Binding-site contacts:
Ligand atom O3 contacts residue FRU1 of chain 1.C at 3.4 Å.
Ligand atom O3 contacts residue ARG75 of chain 1.A at 2.9 Å (salt-bridge).
Ligand atom C4 contacts residue GLU76 of chain 1.A at 3.2 Å.
Ligand atom O2 contacts residue ARG80 of chain 1.A at 2.7 Å (salt-bridge).
Ligand atom O2 contacts residue ASP208 of chain 1.A at 2.6 Å (salt-bridge).
Ligand atom O2 contacts residue GLU76 of chain 1.A at 2.7 Å (salt-bridge).
Ligand atom O4 contacts residue ASN168 of chain 1.A at 3.4 Å (h-bond).
Ligand atom O6 contacts residue THR78 of chain 1.A at 2.7 Å (h-bond).
Ligand atom C3 contacts residue ARG75 of chain 1.A at 3.7 Å.
Ligand atom C4 contacts residue TRP207 of chain 1.A at 3.7 Å (hydrophobic).
Ligand atom C6 contacts residue SER77 of chain 1.A at 3.7 Å.
Ligand atom C1 contacts residue ARG75 of chain 1.A at 3.8 Å.
Ligand atom C3 contacts residue THR78 of chain 1.A at 3.4 Å.
Ligand atom O6 contacts residue SER77 of chain 1.A at 3.2 Å.
Ligand atom C5 contacts residue GLU76 of chain 1.A at 3.4 Å.
Ligand atom O6 contacts residue ARG80 of chain 1.A at 3.8 Å.
Ligand atom O4 contacts residue ASP208 of chain 1.A at 3.7 Å.
Ligand atom C2 contacts residue GLU76 of chain 1.A at 3.4 Å.
Ligand atom O3 contacts residue THR78 of chain 1.A at 3.2 Å (h-bond).
Ligand atom O3 contacts residue ARG80 of chain 1.A at 3.2 Å (salt-bridge).
Ligand atom O4 contacts residue GLU76 of chain 1.A at 2.7 Å (salt-bridge).
Ligand atom C6 contacts residue TRP207 of chain 1.A at 3.5 Å (hydrophobic).
Ligand atom C6 contacts residue ASP208 of chain 1.A at 3.1 Å.
Ligand atom O2 contacts residue GLN97 of chain 1.A at 3.8 Å.
Ligand atom C4 contacts residue FRU1 of chain 1.C at 3.7 Å.
Ligand atom C5 contacts residue ASP208 of chain 1.A at 3.6 Å.
Ligand atom O6 contacts residue TRP179 of chain 1.A at 3.5 Å.
Ligand atom C4 contacts residue ARG75 of chain 1.A at 3.7 Å.
Ligand atom C2 contacts residue ASP208 of chain 1.A at 3.4 Å.
Ligand atom O5 contacts residue THR78 of chain 1.A at 3.2 Å (h-bond).
Ligand atom C6 contacts residue THR78 of chain 1.A at 3.5 Å.
Ligand atom O4 contacts residue FRU1 of chain 1.C at 2.8 Å (h-bond).
Ligand atom C3 contacts residue GLU76 of chain 1.A at 3.1 Å.
Ligand atom O3 contacts residue GLN97 of chain 1.A at 2.9 Å (h-bond).
Ligand atom O5 contacts residue TRP207 of chain 1.A at 3.6 Å.
Ligand atom C6 contacts residue GLU76 of chain 1.A at 3.5 Å.
Ligand atom C5 contacts residue TRP207 of chain 1.A at 3.7 Å (hydrophobic).
Ligand atom C3 contacts residue GLN97 of chain 1.A at 3.7 Å.
Ligand atom C1 contacts residue GLU76 of chain 1.A at 3.4 Å.
Ligand atom O3 contacts residue THR85 of chain 1.A at 3.7 Å.

The protein below binds the small molecule below.
Small molecule (SMILES): OC[C@H]1O[C@@H](O[C@H]2[C@H](O)[C@@H](O)[C@H](O[C@H]3[C@H](O)[C@@H](O)[C@H](O[C@H]4[C@H](O)[C@@H](O)[C@H](O)O[C@@H]4CO)O[C@@H]3CO)O[C@@H]2CO)[C@H](O)[C@@H](O)[C@@H]1O

Sequence of chain 1.A:
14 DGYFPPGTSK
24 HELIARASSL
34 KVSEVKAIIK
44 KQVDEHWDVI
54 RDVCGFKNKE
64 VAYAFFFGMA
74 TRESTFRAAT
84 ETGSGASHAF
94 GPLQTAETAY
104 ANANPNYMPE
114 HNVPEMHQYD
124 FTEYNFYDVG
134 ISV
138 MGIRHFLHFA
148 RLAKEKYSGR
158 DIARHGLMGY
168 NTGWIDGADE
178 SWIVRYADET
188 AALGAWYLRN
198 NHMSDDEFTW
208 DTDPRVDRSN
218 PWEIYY